This small molecule binds to this protein.
Small molecule (SMILES): Cc1[o+]ccc2c1O[V]1([O-])([O-])(O2)Oc2cc[o+]c(C)c2O1

Binding-site contacts:
Ligand atom V1 contacts residue GLY4 of chain 1.A at 4.2 Å.
Ligand atom C16 contacts residue ARG128 of chain 1.A at 3.9 Å.
Ligand atom O1 contacts residue GLU7 of chain 1.A at 3.0 Å (salt-bridge).
Ligand atom C16 contacts residue GLY126 of chain 1.A at 4.0 Å.
Ligand atom C15 contacts residue CYS6 of chain 1.A at 4.2 Å (hydrophobic).
Ligand atom C3 contacts residue GLY4 of chain 1.A at 3.6 Å.
Ligand atom V1 contacts residue CYS6 of chain 1.A at 3.9 Å.
Ligand atom O10 contacts residue GLU7 of chain 1.A at 4.4 Å.
Ligand atom C16 contacts residue CYS6 of chain 1.A at 4.0 Å (hydrophobic).
Ligand atom O1 contacts residue ARG5 of chain 1.A at 3.6 Å (salt-bridge).
Ligand atom V1 contacts residue ARG5 of chain 1.A at 4.2 Å.
Ligand atom O2 contacts residue GLU7 of chain 1.A at 4.3 Å.
Ligand atom O3 contacts residue GLY4 of chain 1.A at 3.1 Å.
Ligand atom O3 contacts residue ARG5 of chain 1.A at 3.7 Å.
Ligand atom O2 contacts residue CYS6 of chain 1.A at 2.7 Å (h-bond).
Ligand atom C10 contacts residue CYS6 of chain 1.A at 4.0 Å (hydrophobic).
Ligand atom C8 contacts residue GLY4 of chain 1.A at 3.9 Å.
Ligand atom O1 contacts residue CYS6 of chain 1.A at 3.2 Å (h-bond).
Ligand atom C9 contacts residue GLY4 of chain 1.A at 3.8 Å.
Ligand atom O1 contacts residue GLY4 of chain 1.A at 3.4 Å.
Ligand atom O10 contacts residue CYS6 of chain 1.A at 3.2 Å.
Ligand atom O2 contacts residue ARG5 of chain 1.A at 3.3 Å (salt-bridge).
Ligand atom O2 contacts residue GLY4 of chain 1.A at 4.0 Å.
Ligand atom V1 contacts residue GLU7 of chain 1.A at 4.4 Å.

Sequence of chain 1.A:
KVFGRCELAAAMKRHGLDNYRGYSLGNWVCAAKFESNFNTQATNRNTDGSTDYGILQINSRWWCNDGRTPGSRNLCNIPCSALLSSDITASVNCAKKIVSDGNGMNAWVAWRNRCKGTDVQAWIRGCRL